Sequence of chain 2.A:
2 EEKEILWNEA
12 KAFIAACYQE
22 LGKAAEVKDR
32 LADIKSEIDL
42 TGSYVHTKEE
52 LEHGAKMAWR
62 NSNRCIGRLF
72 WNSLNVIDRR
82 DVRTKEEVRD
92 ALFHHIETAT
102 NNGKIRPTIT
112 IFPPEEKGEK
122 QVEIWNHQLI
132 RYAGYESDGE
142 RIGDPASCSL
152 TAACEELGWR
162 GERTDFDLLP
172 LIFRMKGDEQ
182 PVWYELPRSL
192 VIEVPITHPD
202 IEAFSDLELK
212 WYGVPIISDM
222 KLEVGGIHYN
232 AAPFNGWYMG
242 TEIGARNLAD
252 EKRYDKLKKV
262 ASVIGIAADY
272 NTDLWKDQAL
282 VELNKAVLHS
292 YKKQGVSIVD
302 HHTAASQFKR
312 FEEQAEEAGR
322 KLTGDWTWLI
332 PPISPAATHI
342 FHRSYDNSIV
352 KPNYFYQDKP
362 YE

Binding-site contacts:
Ligand atom C2' contacts residue HIS128 of chain 2.A at 3.9 Å.
Ligand atom N22 contacts residue HEM1 of chain 2.B at 2.8 Å (h-bond).
Ligand atom C5' contacts residue TRP329 of chain 2.A at 3.8 Å (hydrophobic).
Ligand atom C3' contacts residue HIS128 of chain 2.A at 3.2 Å.
Ligand atom C08 contacts residue GLU243 of chain 2.A at 3.2 Å.
Ligand atom C08 contacts residue HEM1 of chain 2.B at 3.4 Å.
Ligand atom C05 contacts residue ILE218 of chain 2.A at 3.6 Å (hydrophobic).
Ligand atom C25 contacts residue TYR357 of chain 2.A at 3.7 Å (hydrophobic).
Ligand atom C07 contacts residue HEM1 of chain 2.B at 3.5 Å.
Ligand atom O11 contacts residue HEM1 of chain 2.B at 3.3 Å (h-bond).
Ligand atom C07 contacts residue PHE235 of chain 2.A at 3.6 Å (hydrophobic).
Ligand atom N21 contacts residue HEM1 of chain 2.B at 2.8 Å (h-bond).
Ligand atom C12 contacts residue HEM1 of chain 2.B at 3.8 Å.
Ligand atom C07 contacts residue GLY237 of chain 2.A at 3.8 Å.
Ligand atom N01 contacts residue HEM1 of chain 2.B at 3.9 Å.
Ligand atom O09 contacts residue ILE218 of chain 2.A at 3.6 Å.
Ligand atom N22 contacts residue ARG65 of chain 2.A at 3.1 Å (salt-bridge).
Ligand atom C22 contacts residue ARG65 of chain 2.A at 3.7 Å.
Ligand atom C02 contacts residue HEM1 of chain 2.B at 3.6 Å.
Ligand atom C02 contacts residue GLU243 of chain 2.A at 3.6 Å.
Ligand atom C5' contacts residue HEM1 of chain 2.B at 3.0 Å.
Ligand atom N01 contacts residue GLU243 of chain 2.A at 2.7 Å (salt-bridge).
Ligand atom C23 contacts residue TYR357 of chain 2.A at 3.3 Å (hydrophobic).
Ligand atom C10 contacts residue HEM1 of chain 2.B at 3.7 Å.
Ligand atom C03 contacts residue HEM1 of chain 2.B at 3.4 Å.
Ligand atom C24 contacts residue TYR357 of chain 2.A at 3.4 Å (hydrophobic).
Ligand atom C22 contacts residue HEM1 of chain 2.B at 3.6 Å.
Ligand atom C2' contacts residue HEM1 of chain 2.B at 3.5 Å.
Ligand atom C4' contacts residue HEM1 of chain 2.B at 3.8 Å.
Ligand atom N1' contacts residue HEM1 of chain 2.B at 2.7 Å (h-bond).
Ligand atom C26 contacts residue HEM1 of chain 2.B at 3.7 Å.
Ligand atom C22 contacts residue TYR357 of chain 2.A at 3.7 Å (hydrophobic).
Ligand atom N02 contacts residue TYR239 of chain 2.A at 3.7 Å.
Ligand atom N02 contacts residue HEM1 of chain 2.B at 3.4 Å.
Ligand atom C04 contacts residue HEM1 of chain 2.B at 3.9 Å.
Ligand atom N02 contacts residue GLU243 of chain 2.A at 2.8 Å (salt-bridge).
Ligand atom N02 contacts residue TRP238 of chain 2.A at 2.9 Å (h-bond).
Ligand atom C27 contacts residue TYR357 of chain 2.A at 3.5 Å (hydrophobic).
Ligand atom C06 contacts residue GLU243 of chain 2.A at 3.4 Å.
Ligand atom C10 contacts residue ILE218 of chain 2.A at 3.6 Å (hydrophobic).

A small-molecule ligand and the protein it binds are described below.
Small molecule (SMILES): Cc1cc(N)nc(COC[C@H]2C[C@H](OCc3cc(C)cc(N)n3)CN2)c1